Binding-site contacts:
Ligand atom C03 contacts residue SER52 of chain 1.G at 3.4 Å.
Ligand atom C11 contacts residue TYR62 of chain 1.A at 3.3 Å (hydrophobic).
Ligand atom C23 contacts residue TYR62 of chain 1.A at 3.3 Å (hydrophobic).
Ligand atom C18 contacts residue VAL92 of chain 1.A at 3.5 Å (hydrophobic).
Ligand atom CL01 contacts residue ARG22 of chain 1.A at 3.4 Å.
Ligand atom C30 contacts residue LEU23 of chain 1.A at 3.5 Å (hydrophobic).
Ligand atom C15 contacts residue TYR62 of chain 1.A at 3.8 Å (hydrophobic).
Ligand atom C23 contacts residue TRP90 of chain 1.A at 3.4 Å (hydrophobic).
Ligand atom O28 contacts residue LEU48 of chain 1.G at 3.6 Å.
Ligand atom C16 contacts residue TYR62 of chain 1.A at 3.4 Å (hydrophobic).
Ligand atom C17 contacts residue LEU48 of chain 1.G at 3.7 Å (hydrophobic).
Ligand atom N19 contacts residue ILE44 of chain 1.G at 3.7 Å.
Ligand atom C25 contacts residue HIS60 of chain 1.A at 3.4 Å.
Ligand atom C24 contacts residue HIS60 of chain 1.A at 3.3 Å.
Ligand atom C21 contacts residue TYR82 of chain 1.G at 3.6 Å (hydrophobic).
Ligand atom O26 contacts residue GLU26 of chain 1.A at 2.9 Å (salt-bridge).
Ligand atom C21 contacts residue LEU48 of chain 1.G at 3.7 Å (hydrophobic).
Ligand atom N19 contacts residue VAL92 of chain 1.A at 3.4 Å.
Ligand atom C10 contacts residue TYR62 of chain 1.A at 3.2 Å (hydrophobic).
Ligand atom C29 contacts residue LEU48 of chain 1.G at 3.2 Å (hydrophobic).
Ligand atom N19 contacts residue TYR62 of chain 1.A at 3.6 Å.
Ligand atom N09 contacts residue ILE28 of chain 1.A at 3.8 Å.
Ligand atom C02 contacts residue PHE49 of chain 1.G at 3.7 Å (hydrophobic).
Ligand atom C18 contacts residue ILE44 of chain 1.G at 3.8 Å (hydrophobic).
Ligand atom C14 contacts residue TYR62 of chain 1.A at 3.7 Å (hydrophobic).
Ligand atom C24 contacts residue TYR62 of chain 1.A at 3.1 Å (hydrophobic).
Ligand atom C12 contacts residue TYR62 of chain 1.A at 3.3 Å (hydrophobic).
Ligand atom C14 contacts residue TRP90 of chain 1.A at 3.6 Å (hydrophobic).
Ligand atom C22 contacts residue TYR82 of chain 1.G at 3.4 Å (hydrophobic).
Ligand atom C20 contacts residue THR79 of chain 1.G at 3.5 Å.
Ligand atom C25 contacts residue GLU26 of chain 1.A at 3.7 Å.
Ligand atom C04 contacts residue SER52 of chain 1.G at 3.4 Å.
Ligand atom CL01 contacts residue PHE49 of chain 1.G at 3.5 Å.
Ligand atom CL01 contacts residue LEU23 of chain 1.A at 3.6 Å.
Ligand atom N13 contacts residue TYR62 of chain 1.A at 2.7 Å (h-bond).
Ligand atom C05 contacts residue LEU48 of chain 1.G at 3.5 Å (hydrophobic).
Ligand atom C03 contacts residue GLU26 of chain 1.A at 3.4 Å.
Ligand atom O28 contacts residue GLN51 of chain 1.G at 3.6 Å (h-bond).
Ligand atom C30 contacts residue LEU48 of chain 1.G at 3.4 Å (hydrophobic).
Ligand atom C04 contacts residue GLU26 of chain 1.A at 3.5 Å.

Sequence of chain 1.G:
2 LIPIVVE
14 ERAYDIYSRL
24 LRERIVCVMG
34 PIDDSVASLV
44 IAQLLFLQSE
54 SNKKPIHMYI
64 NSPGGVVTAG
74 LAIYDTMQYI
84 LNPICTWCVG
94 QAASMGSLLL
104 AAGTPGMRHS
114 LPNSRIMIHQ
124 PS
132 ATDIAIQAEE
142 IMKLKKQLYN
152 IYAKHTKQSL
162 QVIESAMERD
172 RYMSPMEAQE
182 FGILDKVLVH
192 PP

A protein and the small-molecule ligand that binds it are described below.
Small molecule (SMILES): Cn1c2c(c(=O)n(Cc3ccc(Cl)cc3)c1=O)CN(Cc1cccc(C#N)c1)CC2

Sequence of chain 1.A:
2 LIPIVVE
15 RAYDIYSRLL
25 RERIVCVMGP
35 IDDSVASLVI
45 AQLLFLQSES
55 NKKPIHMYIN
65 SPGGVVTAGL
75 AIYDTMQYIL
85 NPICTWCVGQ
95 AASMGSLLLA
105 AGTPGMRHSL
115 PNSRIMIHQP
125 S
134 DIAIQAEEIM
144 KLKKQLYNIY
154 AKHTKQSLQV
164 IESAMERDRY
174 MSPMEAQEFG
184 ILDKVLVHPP